Binding-site contacts:
Ligand atom C6 contacts residue SER303 of chain 1.C at 4.0 Å.
Ligand atom C1 contacts residue ASN265 of chain 1.C at 1.4 Å.
Ligand atom O7 contacts residue ARG412 of chain 1.C at 3.1 Å (salt-bridge).
Ligand atom C8 contacts residue ARG412 of chain 1.C at 3.4 Å.
Ligand atom C5 contacts residue ASN265 of chain 1.C at 3.6 Å.
Ligand atom C2 contacts residue ASN265 of chain 1.C at 2.5 Å.
Ligand atom N2 contacts residue ARG412 of chain 1.C at 4.2 Å.
Ligand atom C7 contacts residue ASN265 of chain 1.C at 3.4 Å.
Ligand atom C7 contacts residue ARG412 of chain 1.C at 3.3 Å.
Ligand atom N2 contacts residue ASN265 of chain 1.C at 3.0 Å (h-bond).
Ligand atom C3 contacts residue ASN265 of chain 1.C at 3.8 Å.
Ligand atom O6 contacts residue SER303 of chain 1.C at 3.5 Å.
Ligand atom O5 contacts residue ASN265 of chain 1.C at 2.3 Å (h-bond).
Ligand atom O7 contacts residue ASN265 of chain 1.C at 3.4 Å (h-bond).
Ligand atom O6 contacts residue SER381 of chain 1.C at 3.8 Å.
Ligand atom C4 contacts residue ASN265 of chain 1.C at 4.2 Å.

Sequence of chain 1.C:
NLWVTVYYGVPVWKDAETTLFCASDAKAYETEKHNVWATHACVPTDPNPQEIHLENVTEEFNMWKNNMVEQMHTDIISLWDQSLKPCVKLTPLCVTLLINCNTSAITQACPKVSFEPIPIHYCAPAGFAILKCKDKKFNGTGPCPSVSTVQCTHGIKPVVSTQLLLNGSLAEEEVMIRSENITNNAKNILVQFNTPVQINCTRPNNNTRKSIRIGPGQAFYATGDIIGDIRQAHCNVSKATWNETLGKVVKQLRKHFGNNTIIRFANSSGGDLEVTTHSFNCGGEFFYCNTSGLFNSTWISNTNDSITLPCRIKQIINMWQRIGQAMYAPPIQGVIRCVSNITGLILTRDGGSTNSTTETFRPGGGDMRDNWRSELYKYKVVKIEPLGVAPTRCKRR

This small molecule binds to this protein.
Small molecule (SMILES): CC(=O)N[C@@H]1[C@@H](O)[C@H](O)[C@@H](CO)O[C@H]1O